A protein and the small-molecule ligand that binds it are described below.
Small molecule (SMILES): CN1CCN(c2ccc3[nH]c(-c4c(N)c5c(F)cccc5[nH]c4=O)nc3c2)CC1

Binding-site contacts:
Ligand atom C25 contacts residue ILE109 of chain 1.B at 3.7 Å (hydrophobic).
Ligand atom C23 contacts residue EDO1 of chain 1.I at 3.5 Å.
Ligand atom N27 contacts residue LEU194 of chain 1.B at 3.3 Å.
Ligand atom C6 contacts residue LEU48 of chain 1.B at 4.1 Å (hydrophobic).
Ligand atom C15 contacts residue GLY131 of chain 1.B at 3.4 Å.
Ligand atom C18 contacts residue LEU194 of chain 1.B at 3.9 Å (hydrophobic).
Ligand atom O29 contacts residue TYR127 of chain 1.B at 3.5 Å.
Ligand atom C15 contacts residue ALA128 of chain 1.B at 3.3 Å (hydrophobic).
Ligand atom C16 contacts residue GLY131 of chain 1.B at 3.9 Å.
Ligand atom C8 contacts residue LEU48 of chain 1.B at 3.9 Å (hydrophobic).
Ligand atom C25 contacts residue LEU194 of chain 1.B at 4.0 Å (hydrophobic).
Ligand atom N13 contacts residue ALA128 of chain 1.B at 3.0 Å (h-bond).
Ligand atom O29 contacts residue ALA76 of chain 1.B at 4.1 Å.
Ligand atom C9 contacts residue LEU48 of chain 1.B at 3.4 Å (hydrophobic).
Ligand atom C25 contacts residue VAL125 of chain 1.B at 3.7 Å (hydrophobic).
Ligand atom C20 contacts residue VAL56 of chain 1.B at 4.0 Å (hydrophobic).
Ligand atom C21 contacts residue VAL56 of chain 1.B at 3.9 Å (hydrophobic).
Ligand atom O29 contacts residue GLU126 of chain 1.B at 4.0 Å.
Ligand atom C25 contacts residue GLU126 of chain 1.B at 4.1 Å.
Ligand atom C12 contacts residue LEU48 of chain 1.B at 4.0 Å (hydrophobic).
Ligand atom N27 contacts residue GLU126 of chain 1.B at 3.4 Å (salt-bridge).
Ligand atom C24 contacts residue ILE109 of chain 1.B at 4.1 Å (hydrophobic).
Ligand atom C28 contacts residue LEU194 of chain 1.B at 3.5 Å (hydrophobic).
Ligand atom C14 contacts residue LEU48 of chain 1.B at 4.0 Å (hydrophobic).
Ligand atom C28 contacts residue ALA76 of chain 1.B at 3.9 Å (hydrophobic).
Ligand atom C24 contacts residue EDO1 of chain 1.I at 3.4 Å.
Ligand atom N27 contacts residue ALA76 of chain 1.B at 3.6 Å.
Ligand atom C28 contacts residue ALA128 of chain 1.B at 4.1 Å (hydrophobic).
Ligand atom C26 contacts residue ALA76 of chain 1.B at 4.1 Å (hydrophobic).
Ligand atom O29 contacts residue ALA128 of chain 1.B at 3.0 Å (h-bond).
Ligand atom C14 contacts residue ALA128 of chain 1.B at 3.5 Å (hydrophobic).
Ligand atom C26 contacts residue LEU194 of chain 1.B at 3.4 Å (hydrophobic).
Ligand atom C17 contacts residue LEU194 of chain 1.B at 3.8 Å (hydrophobic).
Ligand atom C20 contacts residue LEU194 of chain 1.B at 3.7 Å (hydrophobic).
Ligand atom O29 contacts residue LEU194 of chain 1.B at 4.1 Å.
Ligand atom C10 contacts residue LEU48 of chain 1.B at 3.5 Å (hydrophobic).
Ligand atom N11 contacts residue LEU48 of chain 1.B at 3.1 Å.
Ligand atom C24 contacts residue VAL125 of chain 1.B at 4.0 Å (hydrophobic).
Ligand atom F22 contacts residue VAL56 of chain 1.B at 3.4 Å.
Ligand atom C14 contacts residue GLY131 of chain 1.B at 4.0 Å.

Sequence of chain 1.B:
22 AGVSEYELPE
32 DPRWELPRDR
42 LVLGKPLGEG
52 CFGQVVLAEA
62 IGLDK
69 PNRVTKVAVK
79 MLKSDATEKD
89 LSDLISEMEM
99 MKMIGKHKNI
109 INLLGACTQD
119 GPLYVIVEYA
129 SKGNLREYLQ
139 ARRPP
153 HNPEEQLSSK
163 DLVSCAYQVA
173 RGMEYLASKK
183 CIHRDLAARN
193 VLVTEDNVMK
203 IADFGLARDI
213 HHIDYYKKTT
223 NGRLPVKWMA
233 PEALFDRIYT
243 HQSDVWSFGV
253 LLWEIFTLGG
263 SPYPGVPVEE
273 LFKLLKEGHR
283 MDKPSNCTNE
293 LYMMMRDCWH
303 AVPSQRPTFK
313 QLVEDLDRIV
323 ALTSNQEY